Sequence of chain 1.A:
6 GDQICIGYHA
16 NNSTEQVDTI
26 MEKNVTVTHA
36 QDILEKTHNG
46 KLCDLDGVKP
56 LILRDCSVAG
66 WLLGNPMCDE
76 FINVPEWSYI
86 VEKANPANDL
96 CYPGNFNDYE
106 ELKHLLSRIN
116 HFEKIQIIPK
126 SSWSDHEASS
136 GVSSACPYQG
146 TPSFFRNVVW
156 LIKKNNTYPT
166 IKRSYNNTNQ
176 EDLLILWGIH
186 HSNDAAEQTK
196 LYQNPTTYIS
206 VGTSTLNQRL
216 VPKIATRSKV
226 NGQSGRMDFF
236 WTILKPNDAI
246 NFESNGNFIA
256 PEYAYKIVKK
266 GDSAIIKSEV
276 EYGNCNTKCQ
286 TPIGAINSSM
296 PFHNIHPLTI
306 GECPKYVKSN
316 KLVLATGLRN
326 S

Binding-site contacts:
Ligand atom C3 contacts residue ASN242 of chain 1.A at 3.9 Å.
Ligand atom C7 contacts residue ASN242 of chain 1.A at 4.1 Å.
Ligand atom C8 contacts residue ASP243 of chain 1.A at 4.1 Å.
Ligand atom C8 contacts residue SER223 of chain 1.C at 3.2 Å.
Ligand atom O7 contacts residue ASN171 of chain 1.A at 3.4 Å (h-bond).
Ligand atom N2 contacts residue ASN171 of chain 1.A at 3.1 Å (h-bond).
Ligand atom C2 contacts residue ASN171 of chain 1.A at 2.5 Å.
Ligand atom C7 contacts residue ASN171 of chain 1.A at 3.5 Å.
Ligand atom C4 contacts residue ASN171 of chain 1.A at 4.0 Å.
Ligand atom C2 contacts residue ASN242 of chain 1.A at 3.8 Å.
Ligand atom C1 contacts residue ASN242 of chain 1.A at 3.8 Å.
Ligand atom C1 contacts residue ASN171 of chain 1.A at 1.3 Å.
Ligand atom C8 contacts residue ALA244 of chain 1.A at 3.8 Å (hydrophobic).
Ligand atom O5 contacts residue ASN171 of chain 1.A at 2.0 Å (h-bond).
Ligand atom O6 contacts residue THR173 of chain 1.A at 4.4 Å.
Ligand atom C3 contacts residue ASN171 of chain 1.A at 3.7 Å.
Ligand atom C6 contacts residue ASN171 of chain 1.A at 4.4 Å.
Ligand atom O6 contacts residue ASN171 of chain 1.A at 4.2 Å.
Ligand atom N2 contacts residue ASN242 of chain 1.A at 3.1 Å (h-bond).
Ligand atom C7 contacts residue ALA244 of chain 1.A at 3.9 Å (hydrophobic).
Ligand atom C5 contacts residue ASN242 of chain 1.A at 4.1 Å.
Ligand atom C8 contacts residue ASN242 of chain 1.A at 4.2 Å.
Ligand atom C5 contacts residue ASN171 of chain 1.A at 3.3 Å.
Ligand atom O7 contacts residue ALA244 of chain 1.A at 3.9 Å.

Sequence of chain 1.C:
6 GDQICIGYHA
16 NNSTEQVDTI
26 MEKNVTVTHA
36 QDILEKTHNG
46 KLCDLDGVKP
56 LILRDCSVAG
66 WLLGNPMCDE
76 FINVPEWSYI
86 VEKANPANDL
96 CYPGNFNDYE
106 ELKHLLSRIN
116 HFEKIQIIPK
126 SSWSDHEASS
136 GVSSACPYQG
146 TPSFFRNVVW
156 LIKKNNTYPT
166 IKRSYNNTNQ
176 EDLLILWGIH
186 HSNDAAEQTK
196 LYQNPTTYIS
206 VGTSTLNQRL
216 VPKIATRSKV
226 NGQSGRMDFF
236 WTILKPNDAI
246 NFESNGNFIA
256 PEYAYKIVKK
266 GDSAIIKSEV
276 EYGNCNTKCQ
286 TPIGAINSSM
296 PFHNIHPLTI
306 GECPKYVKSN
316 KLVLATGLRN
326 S

The protein below binds the small molecule below.
Small molecule (SMILES): CC(=O)N[C@H]1[C@H](O[C@H]2[C@H](O)[C@@H](NC(C)=O)CO[C@@H]2CO)O[C@H](CO)[C@@H](O)[C@@H]1O